Sequence of chain 2.A:
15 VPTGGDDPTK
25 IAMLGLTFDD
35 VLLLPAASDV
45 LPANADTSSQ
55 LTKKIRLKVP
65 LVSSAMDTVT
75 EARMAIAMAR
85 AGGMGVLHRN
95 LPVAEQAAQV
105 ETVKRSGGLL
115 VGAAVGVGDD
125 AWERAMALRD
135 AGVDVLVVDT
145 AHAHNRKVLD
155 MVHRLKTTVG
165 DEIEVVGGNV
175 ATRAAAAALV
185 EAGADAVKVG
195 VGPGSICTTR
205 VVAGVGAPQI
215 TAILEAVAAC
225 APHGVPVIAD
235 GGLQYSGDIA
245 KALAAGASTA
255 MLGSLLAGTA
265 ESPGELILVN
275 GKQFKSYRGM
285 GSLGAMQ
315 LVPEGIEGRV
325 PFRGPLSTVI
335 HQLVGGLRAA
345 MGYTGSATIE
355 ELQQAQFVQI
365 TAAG

Binding-site contacts:
Ligand atom O6 contacts residue GLY283 of chain 2.A at 3.1 Å.
Ligand atom O1P contacts residue SER199 of chain 2.A at 2.9 Å (h-bond).
Ligand atom C5' contacts residue TYR281 of chain 2.A at 3.6 Å (hydrophobic).
Ligand atom O6 contacts residue MET284 of chain 2.A at 3.1 Å (h-bond).
Ligand atom N1 contacts residue FWM1 of chain 2.C at 2.7 Å (h-bond).
Ligand atom C5 contacts residue FWM1 of chain 2.C at 3.6 Å.
Ligand atom N7 contacts residue ILE200 of chain 2.A at 3.6 Å.
Ligand atom O6 contacts residue GLY319 of chain 2.A at 3.4 Å.
Ligand atom O6 contacts residue GLY285 of chain 2.A at 2.7 Å (h-bond).
Ligand atom O3' contacts residue SER68 of chain 2.A at 2.8 Å (h-bond).
Ligand atom O1P contacts residue GLY236 of chain 2.A at 2.9 Å (h-bond).
Ligand atom C1' contacts residue FWM1 of chain 2.C at 3.7 Å.
Ligand atom O5' contacts residue GLY198 of chain 2.A at 3.5 Å.
Ligand atom C6 contacts residue GLY285 of chain 2.A at 3.7 Å.
Ligand atom C2 contacts residue CYS201 of chain 2.A at 3.4 Å (hydrophobic).
Ligand atom O3P contacts residue GLY257 of chain 2.A at 3.0 Å (h-bond).
Ligand atom C2 contacts residue GLU318 of chain 2.A at 3.4 Å.
Ligand atom O3' contacts residue ASP234 of chain 2.A at 2.6 Å (salt-bridge).
Ligand atom N7 contacts residue MET284 of chain 2.A at 3.0 Å (h-bond).
Ligand atom O2P contacts residue TYR281 of chain 2.A at 2.6 Å (h-bond).
Ligand atom O2' contacts residue FWM1 of chain 2.C at 3.2 Å.
Ligand atom O2P contacts residue SER258 of chain 2.A at 3.1 Å (h-bond).
Ligand atom C6 contacts residue FWM1 of chain 2.C at 2.9 Å.
Ligand atom O2P contacts residue SER199 of chain 2.A at 2.7 Å (h-bond).
Ligand atom O3P contacts residue SER258 of chain 2.A at 3.3 Å (h-bond).
Ligand atom N1 contacts residue GLU318 of chain 2.A at 2.7 Å (salt-bridge).
Ligand atom O5' contacts residue GLY235 of chain 2.A at 3.5 Å.
Ligand atom C2 contacts residue FWM1 of chain 2.C at 3.2 Å.
Ligand atom C5 contacts residue ILE200 of chain 2.A at 3.4 Å (hydrophobic).
Ligand atom O2' contacts residue ASN173 of chain 2.A at 3.6 Å (h-bond).
Ligand atom O1P contacts residue GLY198 of chain 2.A at 3.6 Å.
Ligand atom C8 contacts residue MET70 of chain 2.A at 3.6 Å (hydrophobic).
Ligand atom P contacts residue SER199 of chain 2.A at 3.7 Å.
Ligand atom C3' contacts residue SER68 of chain 2.A at 3.6 Å.
Ligand atom N7 contacts residue GLY283 of chain 2.A at 3.6 Å.
Ligand atom O6 contacts residue FWM1 of chain 2.C at 3.1 Å (h-bond).
Ligand atom O2' contacts residue ASP234 of chain 2.A at 2.7 Å (salt-bridge).
Ligand atom C4' contacts residue ASP234 of chain 2.A at 3.3 Å.
Ligand atom N3 contacts residue FWM1 of chain 2.C at 3.3 Å.
Ligand atom C3' contacts residue ASP234 of chain 2.A at 3.4 Å.

A small-molecule ligand and the protein it binds are described below.
Small molecule (SMILES): O=c1[nH]cnc2c1ncn2[C@@H]1O[C@H](COP(=O)(O)O)[C@@H](O)[C@H]1O